Binding-site contacts:
Ligand atom C35 contacts residue GLY251 of chain 1.B at 3.2 Å.
Ligand atom C43 contacts residue GLY34 of chain 1.B at 3.3 Å.
Ligand atom C34 contacts residue GLN94 of chain 1.B at 3.1 Å.
Ligand atom O2 contacts residue TYR92 of chain 1.B at 3.2 Å.
Ligand atom F1 contacts residue TYR92 of chain 1.B at 3.3 Å.
Ligand atom O8 contacts residue THR253 of chain 1.B at 3.3 Å (h-bond).
Ligand atom O10 contacts residue GLN94 of chain 1.B at 3.4 Å (h-bond).
Ligand atom O7 contacts residue THR93 of chain 1.B at 3.3 Å (h-bond).
Ligand atom O10 contacts residue THR253 of chain 1.B at 3.0 Å (h-bond).
Ligand atom C43 contacts residue THR253 of chain 1.B at 3.2 Å.
Ligand atom C37 contacts residue THR253 of chain 1.B at 3.2 Å.
Ligand atom O5 contacts residue ASP53 of chain 1.B at 2.6 Å (salt-bridge).
Ligand atom C5 contacts residue TYR92 of chain 1.B at 3.3 Å (hydrophobic).
Ligand atom O9 contacts residue SER346 of chain 1.B at 3.4 Å (h-bond).
Ligand atom O2 contacts residue THR93 of chain 1.B at 3.1 Å (h-bond).
Ligand atom O4 contacts residue THR350 of chain 1.B at 3.1 Å (h-bond).
Ligand atom O7 contacts residue GLN94 of chain 1.B at 3.0 Å (h-bond).
Ligand atom O1 contacts residue TYR219 of chain 1.B at 2.5 Å (h-bond).
Ligand atom C19 contacts residue ASP249 of chain 1.B at 3.4 Å.
Ligand atom C18 contacts residue ASP249 of chain 1.B at 3.2 Å.
Ligand atom O9 contacts residue ARG256 of chain 1.B at 3.4 Å.
Ligand atom O8 contacts residue ASN254 of chain 1.B at 3.0 Å (h-bond).
Ligand atom C24 contacts residue PHE129 of chain 1.B at 3.4 Å (hydrophobic).
Ligand atom C40 contacts residue THR253 of chain 1.B at 3.4 Å.
Ligand atom C11 contacts residue ILE147 of chain 1.B at 3.4 Å (hydrophobic).
Ligand atom C43 contacts residue GLY32 of chain 1.B at 3.4 Å.
Ligand atom F2 contacts residue PHE129 of chain 1.B at 3.3 Å.
Ligand atom F1 contacts residue GLY95 of chain 1.B at 2.9 Å.
Ligand atom C14 contacts residue GLY55 of chain 1.B at 3.4 Å.
Ligand atom O8 contacts residue THR252 of chain 1.B at 3.4 Å.
Ligand atom F1 contacts residue PHE129 of chain 1.B at 3.3 Å.
Ligand atom O5 contacts residue ASP249 of chain 1.B at 2.4 Å (salt-bridge).
Ligand atom C36 contacts residue GLN94 of chain 1.B at 3.4 Å.
Ligand atom C42 contacts residue SER250 of chain 1.B at 3.3 Å.
Ligand atom C21 contacts residue ASP53 of chain 1.B at 3.2 Å.
Ligand atom N5 contacts residue GLY251 of chain 1.B at 3.2 Å (h-bond).
Ligand atom N1 contacts residue PRO91 of chain 1.B at 2.8 Å (h-bond).
Ligand atom N3 contacts residue GLY251 of chain 1.B at 3.2 Å (h-bond).
Ligand atom F2 contacts residue ILE131 of chain 1.B at 3.3 Å.
Ligand atom N2 contacts residue GLY55 of chain 1.B at 2.9 Å (h-bond).

A protein and the small-molecule ligand that binds it are described below.
Small molecule (SMILES): COCCO[C@H](C[C@H](O)[C@H](COc1cc(F)cc(F)c1)NC(=O)c1cc(C(=O)N[C@H](C)c2ccccc2)cc(N(C)S(C)(=O)=O)c1)C(=O)N[C@H](C(=O)NCc1ccccc1)C(C)C

Sequence of chain 1.B:
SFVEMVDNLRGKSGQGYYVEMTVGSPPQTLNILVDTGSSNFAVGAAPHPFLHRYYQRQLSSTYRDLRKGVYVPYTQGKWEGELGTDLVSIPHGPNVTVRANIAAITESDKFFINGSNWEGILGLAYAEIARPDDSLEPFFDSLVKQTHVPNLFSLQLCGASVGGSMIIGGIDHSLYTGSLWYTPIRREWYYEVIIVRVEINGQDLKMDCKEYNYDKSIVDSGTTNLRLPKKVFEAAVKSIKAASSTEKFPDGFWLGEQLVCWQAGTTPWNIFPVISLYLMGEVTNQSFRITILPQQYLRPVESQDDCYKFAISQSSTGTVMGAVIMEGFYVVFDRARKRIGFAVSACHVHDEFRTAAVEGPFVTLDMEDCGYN